Sequence of chain 4.F:
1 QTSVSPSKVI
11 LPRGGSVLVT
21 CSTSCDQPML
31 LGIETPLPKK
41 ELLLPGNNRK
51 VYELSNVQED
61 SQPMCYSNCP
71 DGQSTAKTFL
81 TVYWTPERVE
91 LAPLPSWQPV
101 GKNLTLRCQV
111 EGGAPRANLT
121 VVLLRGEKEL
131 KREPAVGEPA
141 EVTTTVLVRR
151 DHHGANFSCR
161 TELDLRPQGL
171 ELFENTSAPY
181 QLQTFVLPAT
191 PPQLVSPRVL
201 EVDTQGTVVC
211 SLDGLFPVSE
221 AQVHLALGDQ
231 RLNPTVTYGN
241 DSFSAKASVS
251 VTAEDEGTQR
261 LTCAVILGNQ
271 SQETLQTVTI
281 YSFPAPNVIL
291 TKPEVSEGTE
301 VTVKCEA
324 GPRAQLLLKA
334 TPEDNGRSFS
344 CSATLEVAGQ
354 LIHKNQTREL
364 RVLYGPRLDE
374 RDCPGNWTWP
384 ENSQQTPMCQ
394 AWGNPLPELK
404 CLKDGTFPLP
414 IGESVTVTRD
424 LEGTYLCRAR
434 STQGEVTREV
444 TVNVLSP

The protein below binds the small molecule below.
Small molecule (SMILES): CC(=O)N[C@@H]1[C@@H](O)[C@H](O)[C@@H](CO)O[C@H]1O

Binding-site contacts:
Ligand atom C8 contacts residue PRO99 of chain 4.F at 3.9 Å (hydrophobic).
Ligand atom C7 contacts residue TRP97 of chain 4.F at 3.3 Å (hydrophobic).
Ligand atom C1 contacts residue ASN269 of chain 4.F at 1.4 Å.
Ligand atom O5 contacts residue ASN269 of chain 4.F at 2.4 Å (h-bond).
Ligand atom O7 contacts residue TRP97 of chain 4.F at 3.8 Å.
Ligand atom C7 contacts residue ASN269 of chain 4.F at 3.5 Å.
Ligand atom O7 contacts residue ASN269 of chain 4.F at 3.4 Å (h-bond).
Ligand atom C4 contacts residue TRP97 of chain 4.F at 4.1 Å (hydrophobic).
Ligand atom C4 contacts residue ASN269 of chain 4.F at 3.7 Å.
Ligand atom N2 contacts residue TRP97 of chain 4.F at 2.4 Å (h-bond).
Ligand atom O3 contacts residue ASN269 of chain 4.F at 4.4 Å.
Ligand atom O4 contacts residue TRP97 of chain 4.F at 3.8 Å.
Ligand atom C6 contacts residue ASN269 of chain 4.F at 4.3 Å.
Ligand atom C2 contacts residue ASN269 of chain 4.F at 2.5 Å.
Ligand atom C2 contacts residue TRP97 of chain 4.F at 3.1 Å (hydrophobic).
Ligand atom C3 contacts residue ASN269 of chain 4.F at 3.1 Å.
Ligand atom C1 contacts residue TRP97 of chain 4.F at 4.2 Å (hydrophobic).
Ligand atom C5 contacts residue ASN269 of chain 4.F at 3.0 Å.
Ligand atom O3 contacts residue TRP97 of chain 4.F at 2.5 Å (h-bond).
Ligand atom N2 contacts residue ASN269 of chain 4.F at 2.8 Å (h-bond).
Ligand atom C3 contacts residue TRP97 of chain 4.F at 2.7 Å (hydrophobic).
Ligand atom C8 contacts residue TRP97 of chain 4.F at 4.0 Å (hydrophobic).
Ligand atom O3 contacts residue PRO95 of chain 4.F at 4.4 Å.